Binding-site contacts:
Ligand atom C3 contacts residue ASN361 of chain 1.K at 3.8 Å.
Ligand atom C7 contacts residue NAG2 of chain 1.EA at 3.8 Å.
Ligand atom O7 contacts residue ASN361 of chain 1.K at 3.0 Å (h-bond).
Ligand atom N2 contacts residue ASN361 of chain 1.K at 2.9 Å (h-bond).
Ligand atom C8 contacts residue NAG2 of chain 1.EA at 4.4 Å.
Ligand atom C8 contacts residue ASN361 of chain 1.K at 3.9 Å.
Ligand atom C2 contacts residue NAG2 of chain 1.EA at 4.1 Å.
Ligand atom C4 contacts residue ASN361 of chain 1.K at 4.2 Å.
Ligand atom C5 contacts residue ASN361 of chain 1.K at 3.7 Å.
Ligand atom C8 contacts residue NAG1 of chain 1.DA at 3.8 Å.
Ligand atom O5 contacts residue ASN361 of chain 1.K at 2.4 Å (h-bond).
Ligand atom C2 contacts residue ASN361 of chain 1.K at 2.5 Å.
Ligand atom O7 contacts residue NAG2 of chain 1.EA at 3.3 Å.
Ligand atom C1 contacts residue ASN361 of chain 1.K at 1.4 Å.
Ligand atom O3 contacts residue NAG2 of chain 1.EA at 3.6 Å (h-bond).
Ligand atom C7 contacts residue ASN361 of chain 1.K at 3.1 Å.
Ligand atom N2 contacts residue NAG2 of chain 1.EA at 4.1 Å.
Ligand atom O7 contacts residue SER357 of chain 1.K at 4.1 Å.

Sequence of chain 1.K:
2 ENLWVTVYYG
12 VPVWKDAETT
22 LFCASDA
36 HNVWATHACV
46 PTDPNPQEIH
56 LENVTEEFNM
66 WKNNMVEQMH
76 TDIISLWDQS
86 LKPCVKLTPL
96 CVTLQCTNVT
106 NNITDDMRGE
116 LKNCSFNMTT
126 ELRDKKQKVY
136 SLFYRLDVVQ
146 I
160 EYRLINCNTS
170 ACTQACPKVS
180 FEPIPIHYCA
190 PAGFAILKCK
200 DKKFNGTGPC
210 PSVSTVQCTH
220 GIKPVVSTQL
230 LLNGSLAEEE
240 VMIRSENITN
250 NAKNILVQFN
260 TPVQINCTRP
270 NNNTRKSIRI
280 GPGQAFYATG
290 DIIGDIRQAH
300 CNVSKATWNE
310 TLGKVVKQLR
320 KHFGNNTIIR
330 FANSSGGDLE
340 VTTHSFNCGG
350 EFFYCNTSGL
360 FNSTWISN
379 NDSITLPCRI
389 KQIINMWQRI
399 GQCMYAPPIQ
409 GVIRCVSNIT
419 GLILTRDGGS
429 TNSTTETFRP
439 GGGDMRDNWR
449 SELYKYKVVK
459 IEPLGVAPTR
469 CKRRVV

A small-molecule ligand and the protein it binds are described below.
Small molecule (SMILES): CC(=O)N[C@@H]1[C@@H](O)[C@H](O)[C@@H](CO)O[C@H]1O